Sequence of chain 4.A:
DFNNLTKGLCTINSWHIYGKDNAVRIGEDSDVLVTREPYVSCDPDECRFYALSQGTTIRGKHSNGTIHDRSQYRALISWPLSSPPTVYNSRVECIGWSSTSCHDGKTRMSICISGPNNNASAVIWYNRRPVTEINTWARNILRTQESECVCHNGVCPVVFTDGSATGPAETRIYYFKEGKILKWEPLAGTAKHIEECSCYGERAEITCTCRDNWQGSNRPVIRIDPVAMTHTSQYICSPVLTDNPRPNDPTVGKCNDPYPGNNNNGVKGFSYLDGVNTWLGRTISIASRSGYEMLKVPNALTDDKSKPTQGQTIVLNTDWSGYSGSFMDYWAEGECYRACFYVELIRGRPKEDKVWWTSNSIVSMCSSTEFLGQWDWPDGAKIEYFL

Binding-site contacts:
Ligand atom C3 contacts residue ASP1 of chain 4.A at 3.7 Å.
Ligand atom C2 contacts residue ASP1 of chain 4.A at 4.4 Å.
Ligand atom C1 contacts residue PHE2 of chain 4.A at 3.7 Å (hydrophobic).
Ligand atom C7 contacts residue ASP1 of chain 4.A at 4.0 Å.
Ligand atom C6 contacts residue ASN4 of chain 4.A at 4.3 Å.
Ligand atom O6 contacts residue ASN4 of chain 4.A at 4.5 Å.
Ligand atom N2 contacts residue PHE2 of chain 4.A at 3.3 Å (h-bond).
Ligand atom O3 contacts residue ASP1 of chain 4.A at 3.0 Å (salt-bridge).
Ligand atom C1 contacts residue ASN4 of chain 4.A at 3.1 Å.
Ligand atom C7 contacts residue PHE2 of chain 4.A at 4.1 Å (hydrophobic).
Ligand atom C8 contacts residue ASP1 of chain 4.A at 3.8 Å.
Ligand atom O5 contacts residue ASN4 of chain 4.A at 2.9 Å (h-bond).
Ligand atom O5 contacts residue ASN153 of chain 4.A at 3.8 Å.
Ligand atom C1 contacts residue ASN153 of chain 4.A at 4.3 Å.
Ligand atom C6 contacts residue ASN153 of chain 4.A at 3.6 Å.
Ligand atom O4 contacts residue ASP1 of chain 4.A at 4.2 Å.
Ligand atom C2 contacts residue PHE2 of chain 4.A at 4.0 Å (hydrophobic).
Ligand atom C8 contacts residue PHE2 of chain 4.A at 4.0 Å (hydrophobic).
Ligand atom C5 contacts residue ASN153 of chain 4.A at 3.2 Å.
Ligand atom N2 contacts residue ASP1 of chain 4.A at 3.5 Å.
Ligand atom C4 contacts residue ASN153 of chain 4.A at 4.4 Å.
Ligand atom C5 contacts residue ASN4 of chain 4.A at 4.1 Å.

A protein and the small-molecule ligand that binds it are described below.
Small molecule (SMILES): CC(=O)N[C@@H]1[C@@H](O)[C@H](O)[C@@H](CO)O[C@H]1O